The protein below binds the small molecule below.
Small molecule (SMILES): CN1CCN(CCOc2cc3ncc(-c4cc(N)nc(Cl)c4)n3cc2S(=O)(=O)C(C)(C)C)CC1

Sequence of chain 1.L:
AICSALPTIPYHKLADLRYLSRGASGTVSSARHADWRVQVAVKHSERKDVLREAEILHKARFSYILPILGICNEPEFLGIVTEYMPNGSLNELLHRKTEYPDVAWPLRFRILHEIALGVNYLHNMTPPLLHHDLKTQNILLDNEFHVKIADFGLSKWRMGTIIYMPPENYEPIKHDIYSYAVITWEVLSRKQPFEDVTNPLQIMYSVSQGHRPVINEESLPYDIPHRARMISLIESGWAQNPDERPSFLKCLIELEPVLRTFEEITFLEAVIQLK

Binding-site contacts:
Ligand atom C11 contacts residue TYR96 of chain 1.L at 3.7 Å (hydrophobic).
Ligand atom C11 contacts residue GLY100 of chain 1.L at 3.6 Å.
Ligand atom C24 contacts residue LEU78 of chain 1.L at 3.6 Å (hydrophobic).
Ligand atom C14 contacts residue LEU152 of chain 1.L at 3.8 Å (hydrophobic).
Ligand atom C34 contacts residue GLU104 of chain 1.L at 3.4 Å.
Ligand atom CL25 contacts residue THR94 of chain 1.L at 3.6 Å.
Ligand atom C23 contacts residue LEU78 of chain 1.L at 3.7 Å (hydrophobic).
Ligand atom N9 contacts residue MET97 of chain 1.L at 2.9 Å (h-bond).
Ligand atom C7 contacts residue LEU152 of chain 1.L at 3.9 Å (hydrophobic).
Ligand atom C8 contacts residue MET97 of chain 1.L at 3.8 Å (hydrophobic).
Ligand atom C34 contacts residue SER101 of chain 1.L at 3.8 Å.
Ligand atom O30 contacts residue LEU23 of chain 1.L at 3.5 Å.
Ligand atom C8 contacts residue GLU95 of chain 1.L at 3.6 Å.
Ligand atom N26 contacts residue ASP163 of chain 1.L at 2.7 Å (salt-bridge).
Ligand atom C24 contacts residue THR94 of chain 1.L at 3.7 Å.
Ligand atom N26 contacts residue ALA162 of chain 1.L at 3.8 Å.
Ligand atom C33 contacts residue SER24 of chain 1.L at 3.9 Å.
Ligand atom C19 contacts residue LEU23 of chain 1.L at 3.9 Å (hydrophobic).
Ligand atom N9 contacts residue ALA44 of chain 1.L at 3.8 Å.
Ligand atom C3 contacts residue TYR96 of chain 1.L at 3.9 Å (hydrophobic).
Ligand atom CL25 contacts residue ILE92 of chain 1.L at 3.9 Å.
Ligand atom C24 contacts residue VAL31 of chain 1.L at 3.9 Å (hydrophobic).
Ligand atom N22 contacts residue LYS46 of chain 1.L at 3.7 Å.
Ligand atom C11 contacts residue MET97 of chain 1.L at 3.4 Å (hydrophobic).
Ligand atom C20 contacts residue LEU152 of chain 1.L at 3.6 Å (hydrophobic).
Ligand atom C8 contacts residue ALA44 of chain 1.L at 3.5 Å (hydrophobic).
Ligand atom O29 contacts residue VAL31 of chain 1.L at 3.5 Å.
Ligand atom C21 contacts residue ALA162 of chain 1.L at 3.9 Å (hydrophobic).
Ligand atom O10 contacts residue GLY100 of chain 1.L at 3.8 Å.
Ligand atom C14 contacts residue VAL31 of chain 1.L at 3.7 Å (hydrophobic).
Ligand atom C6 contacts residue VAL31 of chain 1.L at 3.7 Å (hydrophobic).
Ligand atom CL25 contacts residue LYS46 of chain 1.L at 3.7 Å.
Ligand atom O29 contacts residue SER24 of chain 1.L at 3.3 Å (h-bond).
Ligand atom C11 contacts residue PRO98 of chain 1.L at 3.8 Å (hydrophobic).
Ligand atom C34 contacts residue GLY100 of chain 1.L at 3.7 Å.
Ligand atom C3 contacts residue MET97 of chain 1.L at 3.0 Å (hydrophobic).
Ligand atom N9 contacts residue TYR96 of chain 1.L at 3.9 Å.
Ligand atom C21 contacts residue ASP163 of chain 1.L at 3.8 Å.
Ligand atom C2 contacts residue MET97 of chain 1.L at 3.8 Å (hydrophobic).
Ligand atom C12 contacts residue TYR96 of chain 1.L at 3.4 Å (hydrophobic).